Binding-site contacts:
Ligand atom O5 contacts residue ASN801 of chain 1.A at 2.4 Å (h-bond).
Ligand atom C6 contacts residue GLN804 of chain 1.A at 3.9 Å.
Ligand atom C5 contacts residue ASN801 of chain 1.A at 3.6 Å.
Ligand atom C8 contacts residue ASN801 of chain 1.A at 3.3 Å.
Ligand atom C2 contacts residue ASN801 of chain 1.A at 2.4 Å.
Ligand atom C8 contacts residue ASN928 of chain 1.A at 3.5 Å.
Ligand atom O7 contacts residue ASN801 of chain 1.A at 4.2 Å.
Ligand atom C4 contacts residue ASN801 of chain 1.A at 4.2 Å.
Ligand atom C5 contacts residue SER803 of chain 1.A at 3.5 Å.
Ligand atom C7 contacts residue ASN801 of chain 1.A at 3.3 Å.
Ligand atom C3 contacts residue ASN801 of chain 1.A at 3.8 Å.
Ligand atom C1 contacts residue SER803 of chain 1.A at 4.3 Å.
Ligand atom O5 contacts residue SER803 of chain 1.A at 3.4 Å (h-bond).
Ligand atom C1 contacts residue ASN801 of chain 1.A at 1.4 Å.
Ligand atom N2 contacts residue ASN801 of chain 1.A at 2.8 Å (h-bond).
Ligand atom C6 contacts residue SER803 of chain 1.A at 3.2 Å.

Sequence of chain 1.A:
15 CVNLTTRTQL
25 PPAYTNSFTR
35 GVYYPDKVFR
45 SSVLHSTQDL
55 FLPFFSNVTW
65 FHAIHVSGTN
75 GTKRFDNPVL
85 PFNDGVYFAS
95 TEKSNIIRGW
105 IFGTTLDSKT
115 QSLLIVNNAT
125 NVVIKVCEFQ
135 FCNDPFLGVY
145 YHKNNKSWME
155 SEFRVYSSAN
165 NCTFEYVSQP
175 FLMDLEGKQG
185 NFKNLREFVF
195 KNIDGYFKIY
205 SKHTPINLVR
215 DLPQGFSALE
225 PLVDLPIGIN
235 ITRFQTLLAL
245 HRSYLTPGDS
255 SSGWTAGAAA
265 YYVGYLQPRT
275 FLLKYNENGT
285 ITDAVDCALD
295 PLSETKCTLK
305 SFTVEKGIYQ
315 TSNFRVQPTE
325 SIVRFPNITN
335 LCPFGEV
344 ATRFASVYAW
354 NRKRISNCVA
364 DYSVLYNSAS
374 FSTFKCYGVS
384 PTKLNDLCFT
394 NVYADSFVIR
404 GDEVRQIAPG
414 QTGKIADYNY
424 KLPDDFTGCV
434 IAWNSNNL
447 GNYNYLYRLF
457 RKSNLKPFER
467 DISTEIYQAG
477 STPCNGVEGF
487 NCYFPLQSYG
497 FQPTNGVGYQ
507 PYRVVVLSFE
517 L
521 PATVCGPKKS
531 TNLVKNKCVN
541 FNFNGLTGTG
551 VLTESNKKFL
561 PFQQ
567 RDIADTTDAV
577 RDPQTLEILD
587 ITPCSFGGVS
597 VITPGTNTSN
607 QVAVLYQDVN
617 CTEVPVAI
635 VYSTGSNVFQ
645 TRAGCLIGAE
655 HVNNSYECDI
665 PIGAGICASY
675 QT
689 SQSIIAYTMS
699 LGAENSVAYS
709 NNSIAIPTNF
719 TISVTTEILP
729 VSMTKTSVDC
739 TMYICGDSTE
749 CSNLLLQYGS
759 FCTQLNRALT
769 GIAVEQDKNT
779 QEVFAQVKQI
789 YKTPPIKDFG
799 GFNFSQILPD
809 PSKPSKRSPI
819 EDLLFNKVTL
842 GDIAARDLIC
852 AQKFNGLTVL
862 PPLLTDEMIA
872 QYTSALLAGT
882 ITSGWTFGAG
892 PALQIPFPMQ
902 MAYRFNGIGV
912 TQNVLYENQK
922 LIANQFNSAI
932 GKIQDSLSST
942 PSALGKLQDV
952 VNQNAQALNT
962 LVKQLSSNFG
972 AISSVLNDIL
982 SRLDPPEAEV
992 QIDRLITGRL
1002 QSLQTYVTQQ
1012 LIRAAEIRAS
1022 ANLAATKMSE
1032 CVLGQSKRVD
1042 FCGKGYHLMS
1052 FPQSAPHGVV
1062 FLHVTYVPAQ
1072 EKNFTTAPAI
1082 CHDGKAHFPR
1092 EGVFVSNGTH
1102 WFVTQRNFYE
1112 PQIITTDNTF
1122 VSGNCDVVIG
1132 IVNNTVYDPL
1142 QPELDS

A protein and the small-molecule ligand that binds it are described below.
Small molecule (SMILES): CC(=O)N[C@@H]1[C@@H](O)[C@H](O)[C@@H](CO)O[C@H]1O